Binding-site contacts:
Ligand atom N13 contacts residue GLY413 of chain 1.C at 2.8 Å (h-bond).
Ligand atom O21 contacts residue MG1 of chain 1.K at 2.2 Å.
Ligand atom O24 contacts residue THR471 of chain 1.C at 3.0 Å (h-bond).
Ligand atom O21 contacts residue GLY469 of chain 1.C at 3.1 Å (h-bond).
Ligand atom C12 contacts residue GLU50 of chain 1.D at 3.5 Å.
Ligand atom O27 contacts residue ILE472 of chain 1.C at 2.8 Å.
Ligand atom C14 contacts residue HIS414 of chain 1.C at 3.6 Å.
Ligand atom O26 contacts residue THR471 of chain 1.C at 3.3 Å (h-bond).
Ligand atom O24 contacts residue GLY469 of chain 1.C at 3.2 Å (h-bond).
Ligand atom O26 contacts residue ILE472 of chain 1.C at 2.7 Å (h-bond).
Ligand atom N3 contacts residue GLU473 of chain 1.C at 3.5 Å (salt-bridge).
Ligand atom C16 contacts residue TYR470 of chain 1.C at 3.5 Å (hydrophobic).
Ligand atom O18 contacts residue TYR470 of chain 1.C at 3.4 Å.
Ligand atom S1 contacts residue ILE472 of chain 1.C at 3.0 Å.
Ligand atom O20 contacts residue GLY441 of chain 1.C at 3.6 Å.
Ligand atom N9 contacts residue VAL75 of chain 1.D at 3.4 Å.
Ligand atom P23 contacts residue MG1 of chain 1.K at 3.5 Å.
Ligand atom N11 contacts residue GLU50 of chain 1.D at 2.6 Å (salt-bridge).
Ligand atom O24 contacts residue ASN467 of chain 1.C at 3.0 Å (h-bond).
Ligand atom O21 contacts residue GLY441 of chain 1.C at 2.7 Å (h-bond).
Ligand atom S1 contacts residue ILE415 of chain 1.C at 3.6 Å.
Ligand atom C15 contacts residue ILE415 of chain 1.C at 3.5 Å (hydrophobic).
Ligand atom O20 contacts residue GLY439 of chain 1.C at 3.5 Å.
Ligand atom P19 contacts residue MG1 of chain 1.K at 3.2 Å.
Ligand atom O27 contacts residue GLU473 of chain 1.C at 3.5 Å (salt-bridge).
Ligand atom C6 contacts residue GLY26 of chain 1.D at 3.6 Å.
Ligand atom N9 contacts residue ILE415 of chain 1.C at 3.2 Å (h-bond).
Ligand atom O27 contacts residue TYR470 of chain 1.C at 2.9 Å.
Ligand atom C12 contacts residue ALA25 of chain 1.D at 3.3 Å (hydrophobic).
Ligand atom O25 contacts residue ASP390 of chain 1.C at 2.8 Å (salt-bridge).
Ligand atom O20 contacts residue SER442 of chain 1.C at 2.7 Å (h-bond).
Ligand atom O24 contacts residue MG1 of chain 1.K at 2.3 Å.
Ligand atom N13 contacts residue HIS114 of chain 1.D at 3.3 Å.
Ligand atom C16 contacts residue ILE472 of chain 1.C at 3.5 Å (hydrophobic).
Ligand atom O21 contacts residue ASP440 of chain 1.C at 2.9 Å (salt-bridge).
Ligand atom C14 contacts residue GLU50 of chain 1.D at 3.4 Å.
Ligand atom C10 contacts residue GLU50 of chain 1.D at 3.5 Å.
Ligand atom C6 contacts residue GLU473 of chain 1.C at 3.4 Å.
Ligand atom O22 contacts residue MG1 of chain 1.K at 3.4 Å.
Ligand atom C6 contacts residue ALA25 of chain 1.D at 3.5 Å (hydrophobic).

The small molecule below binds the protein below.
Small molecule (SMILES): C/C(NCc1cnc(C)nc1N)=C(/S)[C@H](O)CO[P](=O)(O)OP(=O)(O)O

Sequence of chain 1.D:
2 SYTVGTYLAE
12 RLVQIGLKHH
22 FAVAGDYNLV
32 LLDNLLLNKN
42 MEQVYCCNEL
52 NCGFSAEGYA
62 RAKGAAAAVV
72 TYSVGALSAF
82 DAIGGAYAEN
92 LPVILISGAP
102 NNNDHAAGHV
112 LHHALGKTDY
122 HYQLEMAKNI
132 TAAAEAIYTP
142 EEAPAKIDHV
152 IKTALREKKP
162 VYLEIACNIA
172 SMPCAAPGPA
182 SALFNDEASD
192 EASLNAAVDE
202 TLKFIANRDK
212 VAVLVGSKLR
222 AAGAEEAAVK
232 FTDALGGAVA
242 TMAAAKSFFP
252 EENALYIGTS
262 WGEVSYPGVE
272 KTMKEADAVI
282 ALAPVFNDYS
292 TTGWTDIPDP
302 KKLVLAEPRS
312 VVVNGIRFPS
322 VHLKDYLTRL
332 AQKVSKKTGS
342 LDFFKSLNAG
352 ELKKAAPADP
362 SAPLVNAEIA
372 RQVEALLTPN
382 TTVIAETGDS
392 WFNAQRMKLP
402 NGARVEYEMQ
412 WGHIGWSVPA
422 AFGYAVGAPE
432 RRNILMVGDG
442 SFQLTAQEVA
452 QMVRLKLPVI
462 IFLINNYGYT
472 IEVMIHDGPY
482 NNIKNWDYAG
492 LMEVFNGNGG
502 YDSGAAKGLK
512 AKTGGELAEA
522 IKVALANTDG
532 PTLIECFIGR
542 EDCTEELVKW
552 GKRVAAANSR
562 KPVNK

Sequence of chain 1.C:
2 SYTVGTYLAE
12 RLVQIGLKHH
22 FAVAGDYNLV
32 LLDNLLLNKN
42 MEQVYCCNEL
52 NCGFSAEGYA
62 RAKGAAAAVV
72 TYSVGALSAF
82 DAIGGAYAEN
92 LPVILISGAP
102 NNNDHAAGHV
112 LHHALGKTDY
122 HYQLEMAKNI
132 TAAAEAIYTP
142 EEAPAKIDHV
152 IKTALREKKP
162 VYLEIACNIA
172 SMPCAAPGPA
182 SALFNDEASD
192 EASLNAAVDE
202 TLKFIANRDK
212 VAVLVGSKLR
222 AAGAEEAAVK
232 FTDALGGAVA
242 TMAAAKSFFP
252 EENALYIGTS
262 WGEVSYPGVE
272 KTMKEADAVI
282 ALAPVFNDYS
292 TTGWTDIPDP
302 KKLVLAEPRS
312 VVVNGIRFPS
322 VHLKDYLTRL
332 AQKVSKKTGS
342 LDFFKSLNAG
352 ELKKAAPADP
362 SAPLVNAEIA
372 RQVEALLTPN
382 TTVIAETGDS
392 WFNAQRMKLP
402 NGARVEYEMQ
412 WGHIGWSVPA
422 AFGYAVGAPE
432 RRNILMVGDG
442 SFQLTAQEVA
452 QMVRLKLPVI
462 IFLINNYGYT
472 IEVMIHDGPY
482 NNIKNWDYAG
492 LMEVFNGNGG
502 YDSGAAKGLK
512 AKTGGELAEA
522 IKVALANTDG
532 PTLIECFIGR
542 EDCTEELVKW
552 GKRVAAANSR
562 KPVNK